Binding-site contacts:
Ligand atom O4U contacts residue VAL122 of chain 1.H at 3.4 Å.
Ligand atom N3U contacts residue ASP123 of chain 1.H at 3.0 Å (salt-bridge).
Ligand atom C2 contacts residue ASN23 of chain 1.H at 3.8 Å.
Ligand atom N3U contacts residue LEU124 of chain 1.H at 3.7 Å.
Ligand atom O7 contacts residue ASN23 of chain 1.H at 3.1 Å.
Ligand atom O2U contacts residue LYS160 of chain 1.H at 2.8 Å.
Ligand atom O2A contacts residue VAL163 of chain 1.H at 3.5 Å (h-bond).
Ligand atom O3D contacts residue PHE328 of chain 1.H at 3.8 Å.
Ligand atom N3U contacts residue PRO121 of chain 1.H at 3.2 Å (h-bond).
Ligand atom O3D contacts residue VAL327 of chain 1.H at 2.8 Å (h-bond).
Ligand atom O1A contacts residue SER162 of chain 1.H at 3.5 Å.
Ligand atom O1B contacts residue GLY164 of chain 1.H at 3.1 Å (h-bond).
Ligand atom O2A contacts residue SER162 of chain 1.H at 2.9 Å (h-bond).
Ligand atom O2E contacts residue ARG371 of chain 1.H at 3.7 Å.
Ligand atom O4U contacts residue PRO121 of chain 1.H at 3.2 Å (h-bond).
Ligand atom O5 contacts residue VAL163 of chain 1.H at 3.7 Å.
Ligand atom C7 contacts residue ASN23 of chain 1.H at 3.6 Å.
Ligand atom O4U contacts residue ASP123 of chain 1.H at 3.6 Å.
Ligand atom O4U contacts residue HIS125 of chain 1.H at 3.7 Å.
Ligand atom O3 contacts residue ASN23 of chain 1.H at 3.3 Å (h-bond).
Ligand atom PA contacts residue VAL163 of chain 1.H at 3.5 Å.
Ligand atom O7 contacts residue TRP95 of chain 1.H at 3.7 Å.
Ligand atom O4U contacts residue LEU124 of chain 1.H at 3.2 Å (h-bond).
Ligand atom O1A contacts residue VAL163 of chain 1.H at 2.6 Å (h-bond).
Ligand atom O1 contacts residue ARG120 of chain 1.H at 3.7 Å.
Ligand atom O2D contacts residue ALA119 of chain 1.H at 2.9 Å (h-bond).
Ligand atom C4U contacts residue ASP123 of chain 1.H at 3.7 Å.
Ligand atom C5U contacts residue SER162 of chain 1.H at 3.6 Å.
Ligand atom C2U contacts residue PRO121 of chain 1.H at 3.7 Å (hydrophobic).
Ligand atom C5U contacts residue PRO121 of chain 1.H at 3.2 Å (hydrophobic).
Ligand atom O3 contacts residue ASP305 of chain 1.H at 3.5 Å (salt-bridge).
Ligand atom O4 contacts residue ASP305 of chain 1.H at 3.2 Å (salt-bridge).
Ligand atom C4 contacts residue ASP305 of chain 1.H at 3.7 Å.
Ligand atom O4 contacts residue PHE328 of chain 1.H at 3.5 Å.
Ligand atom O2B contacts residue ARG120 of chain 1.H at 2.9 Å (salt-bridge).
Ligand atom C3E contacts residue ASP305 of chain 1.H at 3.6 Å.
Ligand atom O2A contacts residue GLY164 of chain 1.H at 3.3 Å (h-bond).
Ligand atom O1E contacts residue LEU370 of chain 1.H at 3.7 Å.
Ligand atom O2U contacts residue PRO121 of chain 1.H at 3.8 Å.
Ligand atom C4U contacts residue PRO121 of chain 1.H at 2.9 Å (hydrophobic).

Sequence of chain 1.H:
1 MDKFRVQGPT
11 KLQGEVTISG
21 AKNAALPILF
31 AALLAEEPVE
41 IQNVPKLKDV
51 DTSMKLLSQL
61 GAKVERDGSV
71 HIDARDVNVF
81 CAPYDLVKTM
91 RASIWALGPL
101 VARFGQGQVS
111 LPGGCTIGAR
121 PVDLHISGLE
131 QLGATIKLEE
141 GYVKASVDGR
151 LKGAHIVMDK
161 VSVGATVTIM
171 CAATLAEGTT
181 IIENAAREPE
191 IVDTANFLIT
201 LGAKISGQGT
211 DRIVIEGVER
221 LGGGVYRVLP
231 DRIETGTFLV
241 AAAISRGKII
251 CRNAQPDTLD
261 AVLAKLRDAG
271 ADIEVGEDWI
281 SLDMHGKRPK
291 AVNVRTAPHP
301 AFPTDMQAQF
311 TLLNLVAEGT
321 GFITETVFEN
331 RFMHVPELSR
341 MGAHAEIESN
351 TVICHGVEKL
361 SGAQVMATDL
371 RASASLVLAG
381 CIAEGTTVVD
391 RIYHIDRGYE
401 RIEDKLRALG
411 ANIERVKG

A protein and the small-molecule ligand that binds it are described below.
Small molecule (SMILES): C=C(O[C@H]1[C@H](O)[C@@H](CO)O[C@H](O[P](=O)(O)O[P](=O)(O)OC[C@H]2O[C@@H](n3ccc(=O)[nH]c3=O)[C@H](O)[C@@H]2O)[C@@H]1NC(C)=O)C(=O)O